Sequence of chain 2.B:
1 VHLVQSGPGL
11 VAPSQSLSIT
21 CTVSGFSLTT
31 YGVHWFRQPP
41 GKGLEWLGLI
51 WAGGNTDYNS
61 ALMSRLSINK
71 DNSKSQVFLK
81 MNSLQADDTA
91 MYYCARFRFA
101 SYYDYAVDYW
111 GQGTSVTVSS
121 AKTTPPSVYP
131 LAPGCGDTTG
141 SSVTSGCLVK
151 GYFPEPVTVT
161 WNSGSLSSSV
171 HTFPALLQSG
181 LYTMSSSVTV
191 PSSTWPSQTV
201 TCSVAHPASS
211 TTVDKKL

Binding-site contacts:
Ligand atom C7 contacts residue HIS35 of chain 2.A at 3.5 Å.
Ligand atom C23 contacts residue PHE97 of chain 2.B at 3.5 Å (hydrophobic).
Ligand atom C19 contacts residue ARG95 of chain 2.A at 3.2 Å.
Ligand atom O14 contacts residue TYR105 of chain 2.B at 3.2 Å (h-bond).
Ligand atom C14 contacts residue SER94 of chain 2.A at 3.7 Å.
Ligand atom O2' contacts residue TYR103 of chain 2.B at 3.7 Å.
Ligand atom C18 contacts residue TYR97 of chain 2.A at 3.8 Å (hydrophobic).
Ligand atom O21 contacts residue PHE97 of chain 2.B at 3.6 Å.
Ligand atom O5' contacts residue TYR102 of chain 2.B at 3.4 Å.
Ligand atom C21 contacts residue LEU49 of chain 2.B at 3.6 Å (hydrophobic).
Ligand atom C6 contacts residue ARG95 of chain 2.A at 3.8 Å.
Ligand atom C3 contacts residue TYR102 of chain 2.B at 3.7 Å (hydrophobic).
Ligand atom C15 contacts residue TYR105 of chain 2.B at 3.5 Å (hydrophobic).
Ligand atom C21 contacts residue PHE97 of chain 2.B at 3.5 Å (hydrophobic).
Ligand atom C16 contacts residue PHE99 of chain 2.B at 3.7 Å (hydrophobic).
Ligand atom C8 contacts residue SER94 of chain 2.A at 3.7 Å.
Ligand atom C7 contacts residue SER94 of chain 2.A at 3.9 Å.
Ligand atom O5' contacts residue TYR103 of chain 2.B at 3.9 Å.
Ligand atom O5 contacts residue THR30 of chain 2.A at 3.2 Å (h-bond).
Ligand atom C6 contacts residue HIS35 of chain 2.A at 3.4 Å.
Ligand atom C20 contacts residue PHE97 of chain 2.B at 3.4 Å (hydrophobic).
Ligand atom C6 contacts residue THR30 of chain 2.A at 3.6 Å.
Ligand atom O5 contacts residue ARG95 of chain 2.A at 3.8 Å.
Ligand atom O23 contacts residue VAL107 of chain 2.B at 3.6 Å.
Ligand atom C22 contacts residue PHE97 of chain 2.B at 3.6 Å (hydrophobic).
Ligand atom O2' contacts residue SER31 of chain 2.A at 3.8 Å.
Ligand atom C21 contacts residue TYR97 of chain 2.A at 3.4 Å (hydrophobic).
Ligand atom O19 contacts residue ARG95 of chain 2.A at 3.9 Å.
Ligand atom C6' contacts residue TYR102 of chain 2.B at 3.7 Å (hydrophobic).
Ligand atom O23 contacts residue PHE97 of chain 2.B at 3.7 Å.
Ligand atom O14 contacts residue SER94 of chain 2.A at 2.6 Å (h-bond).
Ligand atom C5' contacts residue TYR102 of chain 2.B at 3.5 Å (hydrophobic).
Ligand atom C23 contacts residue LEU99 of chain 2.A at 3.9 Å (hydrophobic).
Ligand atom O21 contacts residue HIS34 of chain 2.B at 3.0 Å (h-bond).
Ligand atom O23 contacts residue HIS34 of chain 2.B at 3.5 Å.
Ligand atom C2 contacts residue TYR102 of chain 2.B at 3.6 Å (hydrophobic).
Ligand atom C23 contacts residue HIS34 of chain 2.B at 3.7 Å.
Ligand atom O23 contacts residue LEU99 of chain 2.A at 3.6 Å.
Ligand atom C22 contacts residue TYR105 of chain 2.B at 3.8 Å (hydrophobic).
Ligand atom C16 contacts residue PHE97 of chain 2.B at 3.9 Å (hydrophobic).

The protein below binds the small molecule below.
Small molecule (SMILES): C[C@@H]1O[C@@H](O[C@H]2C[C@@H](O)[C@]3(CO)[C@H]4[C@H](O)C[C@]5(C)[C@@H](C6=CC(=O)OC6)CC[C@]5(O)[C@@H]4CC[C@]3(O)C2)[C@H](O)[C@H](O)[C@H]1O

Sequence of chain 2.A:
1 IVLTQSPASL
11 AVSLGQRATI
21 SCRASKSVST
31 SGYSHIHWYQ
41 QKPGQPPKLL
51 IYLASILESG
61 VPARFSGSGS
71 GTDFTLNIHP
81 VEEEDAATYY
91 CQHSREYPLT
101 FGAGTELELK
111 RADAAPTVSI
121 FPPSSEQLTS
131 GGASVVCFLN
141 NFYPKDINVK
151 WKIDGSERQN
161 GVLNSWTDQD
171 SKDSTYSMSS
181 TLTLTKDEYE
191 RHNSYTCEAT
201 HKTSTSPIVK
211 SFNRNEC